Sequence of chain 23.C:
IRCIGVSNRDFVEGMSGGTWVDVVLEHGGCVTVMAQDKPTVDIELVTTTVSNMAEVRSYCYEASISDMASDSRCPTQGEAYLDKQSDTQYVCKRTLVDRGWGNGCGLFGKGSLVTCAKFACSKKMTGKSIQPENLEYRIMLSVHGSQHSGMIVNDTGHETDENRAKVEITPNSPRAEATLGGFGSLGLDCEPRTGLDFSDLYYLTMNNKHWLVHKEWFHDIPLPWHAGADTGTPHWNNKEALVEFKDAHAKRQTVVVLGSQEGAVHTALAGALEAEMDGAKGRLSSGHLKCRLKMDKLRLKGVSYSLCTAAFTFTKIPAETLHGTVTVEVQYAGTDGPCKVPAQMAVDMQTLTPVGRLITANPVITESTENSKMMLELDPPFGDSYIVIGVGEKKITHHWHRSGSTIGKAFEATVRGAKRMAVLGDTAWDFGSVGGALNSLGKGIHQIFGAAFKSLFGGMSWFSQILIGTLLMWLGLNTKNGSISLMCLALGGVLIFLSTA

A protein and the small-molecule ligand that binds it are described below.
Small molecule (SMILES): CC(=O)N[C@H]1[C@H](O[C@H]2[C@H](O)[C@@H](NC(C)=O)CO[C@@H]2CO)O[C@H](CO)[C@@H](O)[C@@H]1O

Binding-site contacts:
Ligand atom C7 contacts residue THR156 of chain 23.C at 3.9 Å.
Ligand atom C8 contacts residue THR156 of chain 23.C at 4.0 Å.
Ligand atom C2 contacts residue ASN154 of chain 23.C at 3.5 Å.
Ligand atom C7 contacts residue ASN154 of chain 23.C at 3.3 Å.
Ligand atom C1 contacts residue THR156 of chain 23.C at 3.6 Å.
Ligand atom N2 contacts residue ASN154 of chain 23.C at 3.8 Å.
Ligand atom N2 contacts residue THR156 of chain 23.C at 3.6 Å (h-bond).
Ligand atom C8 contacts residue ASN154 of chain 23.C at 3.6 Å.
Ligand atom C1 contacts residue ASN154 of chain 23.C at 3.4 Å.
Ligand atom O6 contacts residue MET151 of chain 23.C at 3.4 Å.
Ligand atom C6 contacts residue MET151 of chain 23.C at 4.5 Å (hydrophobic).
Ligand atom O7 contacts residue ASN154 of chain 23.C at 2.6 Å (h-bond).
Ligand atom C2 contacts residue THR156 of chain 23.C at 4.2 Å.
Ligand atom O5 contacts residue ASN154 of chain 23.C at 4.0 Å.